Sequence of chain 1.D:
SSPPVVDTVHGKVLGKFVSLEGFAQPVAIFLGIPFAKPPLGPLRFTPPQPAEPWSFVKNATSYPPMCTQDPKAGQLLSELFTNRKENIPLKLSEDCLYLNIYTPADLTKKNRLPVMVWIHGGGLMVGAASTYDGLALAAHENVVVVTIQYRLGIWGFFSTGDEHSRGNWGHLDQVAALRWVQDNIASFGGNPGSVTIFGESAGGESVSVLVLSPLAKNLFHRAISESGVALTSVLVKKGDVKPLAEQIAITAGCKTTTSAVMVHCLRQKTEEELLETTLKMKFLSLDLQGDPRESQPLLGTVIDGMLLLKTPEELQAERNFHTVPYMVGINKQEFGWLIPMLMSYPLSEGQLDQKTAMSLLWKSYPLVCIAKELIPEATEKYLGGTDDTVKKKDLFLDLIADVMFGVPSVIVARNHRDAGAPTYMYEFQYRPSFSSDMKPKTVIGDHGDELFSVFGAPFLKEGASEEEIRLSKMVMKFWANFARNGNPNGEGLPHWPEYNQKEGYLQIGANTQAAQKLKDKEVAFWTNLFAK

The small molecule below binds the protein below.
Small molecule (SMILES): CC(=O)N[C@H]1[C@H]([C@H](O)[C@H](O)CO)O[C@@](O)(C(=O)O)C[C@@H]1O

Sequence of chain 1.E:
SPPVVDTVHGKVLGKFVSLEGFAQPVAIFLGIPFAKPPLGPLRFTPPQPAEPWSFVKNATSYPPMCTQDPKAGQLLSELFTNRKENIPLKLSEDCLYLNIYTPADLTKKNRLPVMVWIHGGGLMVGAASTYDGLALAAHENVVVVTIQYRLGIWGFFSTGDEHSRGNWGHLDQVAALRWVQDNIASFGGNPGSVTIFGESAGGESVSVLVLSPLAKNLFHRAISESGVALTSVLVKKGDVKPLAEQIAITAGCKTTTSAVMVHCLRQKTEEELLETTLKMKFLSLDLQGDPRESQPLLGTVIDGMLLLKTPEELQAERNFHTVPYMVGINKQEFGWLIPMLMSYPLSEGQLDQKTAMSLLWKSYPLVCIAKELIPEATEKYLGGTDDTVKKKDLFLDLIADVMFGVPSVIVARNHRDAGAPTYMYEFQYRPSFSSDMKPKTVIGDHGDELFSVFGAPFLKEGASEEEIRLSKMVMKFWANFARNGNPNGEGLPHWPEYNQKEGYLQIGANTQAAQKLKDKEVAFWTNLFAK

Binding-site contacts:
Ligand atom O2 contacts residue ASN61 of chain 1.E at 3.9 Å.
Ligand atom C3 contacts residue TYR100 of chain 1.E at 4.2 Å (hydrophobic).
Ligand atom C1 contacts residue ALA62 of chain 1.E at 4.1 Å (hydrophobic).
Ligand atom C2 contacts residue ASN61 of chain 1.E at 3.9 Å.
Ligand atom O1B contacts residue LEU33 of chain 1.E at 2.8 Å (h-bond).
Ligand atom C3 contacts residue GLY34 of chain 1.E at 4.3 Å.
Ligand atom O1B contacts residue ASN61 of chain 1.E at 3.4 Å (h-bond).
Ligand atom O6 contacts residue SER64 of chain 1.E at 3.0 Å (h-bond).
Ligand atom C6 contacts residue SER64 of chain 1.E at 3.0 Å.
Ligand atom O10 contacts residue THR260 of chain 1.D at 3.8 Å.
Ligand atom O10 contacts residue SER261 of chain 1.D at 3.9 Å.
Ligand atom O4 contacts residue THR260 of chain 1.D at 3.4 Å.
Ligand atom O6 contacts residue ASN61 of chain 1.E at 3.5 Å (h-bond).
Ligand atom C4 contacts residue SER64 of chain 1.E at 4.2 Å.
Ligand atom O1A contacts residue ASN61 of chain 1.E at 3.7 Å.
Ligand atom O1B contacts residue GLY34 of chain 1.E at 3.0 Å (h-bond).
Ligand atom O7 contacts residue LYS244 of chain 1.D at 3.5 Å (salt-bridge).
Ligand atom C1 contacts residue LEU33 of chain 1.E at 4.0 Å (hydrophobic).
Ligand atom O9 contacts residue LYS244 of chain 1.D at 2.7 Å (salt-bridge).
Ligand atom O4 contacts residue TYR100 of chain 1.E at 4.1 Å.
Ligand atom O1A contacts residue GLY34 of chain 1.E at 2.8 Å (h-bond).
Ligand atom C2 contacts residue SER64 of chain 1.E at 4.3 Å.
Ligand atom O8 contacts residue SER64 of chain 1.E at 3.2 Å (h-bond).
Ligand atom O10 contacts residue THR259 of chain 1.D at 4.2 Å.
Ligand atom O7 contacts residue ASN61 of chain 1.E at 3.5 Å (h-bond).
Ligand atom C1 contacts residue GLY34 of chain 1.E at 3.1 Å.
Ligand atom O1B contacts residue THR63 of chain 1.E at 4.2 Å.
Ligand atom N5 contacts residue THR259 of chain 1.D at 4.1 Å.
Ligand atom C7 contacts residue SER64 of chain 1.E at 3.9 Å.
Ligand atom C5 contacts residue SER64 of chain 1.E at 4.1 Å.
Ligand atom C9 contacts residue LYS244 of chain 1.D at 3.0 Å.
Ligand atom C7 contacts residue LYS244 of chain 1.D at 3.9 Å.
Ligand atom C2 contacts residue GLY34 of chain 1.E at 4.3 Å.
Ligand atom O1B contacts residue ALA62 of chain 1.E at 3.4 Å.
Ligand atom O1A contacts residue LYS60 of chain 1.E at 3.3 Å.
Ligand atom C1 contacts residue ASN61 of chain 1.E at 3.4 Å.
Ligand atom C8 contacts residue LYS244 of chain 1.D at 4.1 Å.
Ligand atom C8 contacts residue SER64 of chain 1.E at 3.6 Å.
Ligand atom C10 contacts residue THR259 of chain 1.D at 4.2 Å.
Ligand atom O1B contacts residue SER64 of chain 1.E at 3.9 Å.